Binding-site contacts:
Ligand atom O6 contacts residue LEU172 of chain 8.A at 4.0 Å.
Ligand atom C1 contacts residue ILE260 of chain 8.A at 4.3 Å (hydrophobic).
Ligand atom C1 contacts residue LEU172 of chain 8.A at 3.7 Å (hydrophobic).
Ligand atom O6 contacts residue LYS175 of chain 8.A at 4.2 Å.
Ligand atom C1 contacts residue GLU256 of chain 8.A at 4.5 Å.
Ligand atom C1 contacts residue ASN259 of chain 8.A at 4.4 Å.
Ligand atom C4 contacts residue GLU256 of chain 8.A at 3.9 Å.
Ligand atom C2 contacts residue LEU172 of chain 8.A at 3.6 Å (hydrophobic).
Ligand atom C3 contacts residue LEU172 of chain 8.A at 4.4 Å (hydrophobic).

Sequence of chain 8.A:
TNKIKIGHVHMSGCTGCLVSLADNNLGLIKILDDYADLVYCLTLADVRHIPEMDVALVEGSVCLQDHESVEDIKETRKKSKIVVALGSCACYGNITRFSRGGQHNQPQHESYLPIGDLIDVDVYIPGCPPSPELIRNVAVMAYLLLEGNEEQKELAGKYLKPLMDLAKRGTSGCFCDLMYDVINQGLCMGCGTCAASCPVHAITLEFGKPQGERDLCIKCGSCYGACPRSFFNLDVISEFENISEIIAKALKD

A small-molecule ligand and the protein it binds are described below.
Small molecule (SMILES): C[C@@H](O)[C@@H](C)O